Sequence of chain 1.B:
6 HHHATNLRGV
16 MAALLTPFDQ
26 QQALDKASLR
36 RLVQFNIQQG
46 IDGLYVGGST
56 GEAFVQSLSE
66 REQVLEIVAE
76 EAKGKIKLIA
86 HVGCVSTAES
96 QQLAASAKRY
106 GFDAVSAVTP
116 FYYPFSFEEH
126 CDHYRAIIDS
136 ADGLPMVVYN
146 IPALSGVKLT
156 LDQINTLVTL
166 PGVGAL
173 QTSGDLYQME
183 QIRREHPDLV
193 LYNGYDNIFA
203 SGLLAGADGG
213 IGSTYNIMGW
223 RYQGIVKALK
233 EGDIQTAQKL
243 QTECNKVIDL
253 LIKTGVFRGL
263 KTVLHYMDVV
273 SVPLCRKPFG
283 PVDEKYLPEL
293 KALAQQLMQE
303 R

Binding-site contacts:
Ligand atom O3 contacts residue ILE254 of chain 1.B at 4.4 Å.
Ligand atom CB contacts residue THR216 of chain 1.B at 3.8 Å.
Ligand atom O3 contacts residue ASN199 of chain 1.B at 4.4 Å.
Ligand atom OXT contacts residue ILE250 of chain 1.B at 3.9 Å.
Ligand atom CB contacts residue ILE250 of chain 1.B at 4.2 Å (hydrophobic).
Ligand atom C contacts residue ASN199 of chain 1.B at 4.2 Å.
Ligand atom OXT contacts residue TYR197 of chain 1.B at 3.9 Å.
Ligand atom CB contacts residue VAL258 of chain 1.B at 3.9 Å (hydrophobic).
Ligand atom O contacts residue GLY196 of chain 1.B at 3.8 Å.
Ligand atom O contacts residue ASP198 of chain 1.B at 3.0 Å (salt-bridge).
Ligand atom O3 contacts residue VAL258 of chain 1.B at 4.4 Å.
Ligand atom CB contacts residue SER215 of chain 1.B at 3.8 Å.
Ligand atom OXT contacts residue ASP198 of chain 1.B at 3.2 Å (salt-bridge).
Ligand atom O contacts residue TYR197 of chain 1.B at 3.6 Å.
Ligand atom C contacts residue TYR197 of chain 1.B at 4.3 Å (hydrophobic).
Ligand atom CA contacts residue ILE250 of chain 1.B at 4.3 Å (hydrophobic).
Ligand atom C contacts residue ASP198 of chain 1.B at 3.5 Å.
Ligand atom OXT contacts residue ASN199 of chain 1.B at 3.0 Å (h-bond).

This small molecule binds to this protein.
Small molecule (SMILES): CC(=O)C(=O)O